Sequence of chain 1.A:
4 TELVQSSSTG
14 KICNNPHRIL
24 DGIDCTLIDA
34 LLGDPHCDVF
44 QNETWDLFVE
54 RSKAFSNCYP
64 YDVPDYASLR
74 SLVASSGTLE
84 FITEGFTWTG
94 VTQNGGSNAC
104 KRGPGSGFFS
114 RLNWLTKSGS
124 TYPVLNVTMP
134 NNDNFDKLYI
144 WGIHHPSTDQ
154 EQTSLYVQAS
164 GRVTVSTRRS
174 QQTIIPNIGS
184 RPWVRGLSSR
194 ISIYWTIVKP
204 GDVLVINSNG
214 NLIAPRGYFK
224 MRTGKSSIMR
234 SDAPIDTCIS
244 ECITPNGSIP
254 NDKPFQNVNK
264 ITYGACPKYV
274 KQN

Binding-site contacts:
Ligand atom O7 contacts residue LYS263 of chain 1.A at 4.4 Å.
Ligand atom C7 contacts residue ASN249 of chain 1.A at 3.0 Å.
Ligand atom O7 contacts residue ASN249 of chain 1.A at 2.8 Å (h-bond).
Ligand atom C5 contacts residue ASN262 of chain 1.A at 4.2 Å.
Ligand atom C2 contacts residue ASN249 of chain 1.A at 2.5 Å.
Ligand atom C3 contacts residue ASN249 of chain 1.A at 3.8 Å.
Ligand atom C3 contacts residue VAL261 of chain 1.A at 4.4 Å (hydrophobic).
Ligand atom O5 contacts residue ASN262 of chain 1.A at 4.0 Å.
Ligand atom C8 contacts residue SER9 of chain 1.A at 3.5 Å.
Ligand atom C1 contacts residue VAL261 of chain 1.A at 3.5 Å (hydrophobic).
Ligand atom N2 contacts residue ASN249 of chain 1.A at 2.9 Å (h-bond).
Ligand atom C1 contacts residue ASN262 of chain 1.A at 4.3 Å.
Ligand atom N2 contacts residue VAL261 of chain 1.A at 3.8 Å.
Ligand atom O5 contacts residue ASN249 of chain 1.A at 2.4 Å (h-bond).
Ligand atom C8 contacts residue ASN249 of chain 1.A at 4.3 Å.
Ligand atom O5 contacts residue VAL261 of chain 1.A at 4.5 Å.
Ligand atom C5 contacts residue ASN249 of chain 1.A at 3.7 Å.
Ligand atom C8 contacts residue VAL261 of chain 1.A at 4.5 Å (hydrophobic).
Ligand atom C6 contacts residue ASN262 of chain 1.A at 4.4 Å.
Ligand atom C2 contacts residue VAL261 of chain 1.A at 4.1 Å (hydrophobic).
Ligand atom C4 contacts residue ASN249 of chain 1.A at 4.2 Å.
Ligand atom C1 contacts residue ASN249 of chain 1.A at 1.4 Å.

The protein below binds the small molecule below.
Small molecule (SMILES): CC(=O)N[C@H]1[C@H](O[C@H]2[C@H](O)[C@@H](NC(C)=O)CO[C@@H]2CO)O[C@H](CO)[C@@H](O)[C@@H]1O